Sequence of chain 1.A:
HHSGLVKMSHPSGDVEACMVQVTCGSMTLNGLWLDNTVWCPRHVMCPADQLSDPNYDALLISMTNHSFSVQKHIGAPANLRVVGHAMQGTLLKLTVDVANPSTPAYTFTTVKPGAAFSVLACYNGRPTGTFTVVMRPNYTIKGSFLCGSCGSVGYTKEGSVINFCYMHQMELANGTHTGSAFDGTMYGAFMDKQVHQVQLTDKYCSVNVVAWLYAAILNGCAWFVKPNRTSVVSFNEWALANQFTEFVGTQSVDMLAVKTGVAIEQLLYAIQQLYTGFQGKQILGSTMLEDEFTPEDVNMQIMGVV

This small molecule binds to this protein.
Small molecule (SMILES): CC(C)C[C@H](NC(=O)OC1CC2(CCN(C(=O)Cc3ccccc3)CC2)C1)C(=O)N[C@@H](C[C@@H]1CCNC1=O)C(O)S(=O)(=O)O

Binding-site contacts:
Ligand atom C06 contacts residue FEY1 of chain 1.D at 0.1 Å.
Ligand atom C19 contacts residue FEY1 of chain 1.D at 0.1 Å.
Ligand atom N15 contacts residue FEY1 of chain 1.D at 0.1 Å (h-bond).
Ligand atom C09 contacts residue FEY1 of chain 1.D at 0.1 Å.
Ligand atom C07 contacts residue FEY1 of chain 1.D at 0.1 Å.
Ligand atom C16 contacts residue FEY1 of chain 1.D at 0.1 Å.
Ligand atom C08 contacts residue FEY1 of chain 1.D at 0.2 Å.
Ligand atom C11 contacts residue FEY1 of chain 1.D at 0.1 Å.
Ligand atom O37 contacts residue FEY1 of chain 1.D at 0.1 Å (h-bond).
Ligand atom C25 contacts residue FEY1 of chain 1.D at 0.1 Å.
Ligand atom C38 contacts residue FEY1 of chain 1.D at 0.1 Å.
Ligand atom O01 contacts residue FEY1 of chain 1.D at 0.0 Å (h-bond).
Ligand atom C11 contacts residue CYS155 of chain 1.A at 2.6 Å (hydrophobic).
Ligand atom O21 contacts residue FEY1 of chain 1.D at 0.2 Å (h-bond).
Ligand atom C14 contacts residue FEY1 of chain 1.D at 0.1 Å.
Ligand atom C04 contacts residue FEY1 of chain 1.D at 0.1 Å.
Ligand atom C02 contacts residue FEY1 of chain 1.D at 0.1 Å.
Ligand atom C27 contacts residue FEY1 of chain 1.D at 0.1 Å.
Ligand atom C17 contacts residue FEY1 of chain 1.D at 0.1 Å.
Ligand atom N10 contacts residue GLN174 of chain 1.A at 2.9 Å (h-bond).
Ligand atom N10 contacts residue FEY1 of chain 1.D at 0.1 Å (h-bond).
Ligand atom O18 contacts residue FEY1 of chain 1.D at 0.1 Å (h-bond).
Ligand atom C30 contacts residue FEY1 of chain 1.D at 0.1 Å.
Ligand atom C12 contacts residue FEY1 of chain 1.D at 0.1 Å.
Ligand atom O22 contacts residue FEY1 of chain 1.D at 0.0 Å (h-bond).
Ligand atom C26 contacts residue FEY1 of chain 1.D at 0.1 Å.
Ligand atom C23 contacts residue FEY1 of chain 1.D at 0.0 Å.
Ligand atom C13 contacts residue FEY1 of chain 1.D at 0.1 Å.
Ligand atom C24 contacts residue FEY1 of chain 1.D at 0.1 Å.
Ligand atom C40 contacts residue FEY1 of chain 1.D at 0.0 Å.
Ligand atom N10 contacts residue CYS155 of chain 1.A at 2.8 Å (h-bond).
Ligand atom C05 contacts residue FEY1 of chain 1.D at 0.1 Å.
Ligand atom N03 contacts residue FEY1 of chain 1.D at 0.2 Å (h-bond).
Ligand atom C39 contacts residue FEY1 of chain 1.D at 0.1 Å.
Ligand atom O20 contacts residue CYS155 of chain 1.A at 2.8 Å (h-bond).
Ligand atom O18 contacts residue HIS173 of chain 1.A at 2.6 Å (h-bond).
Ligand atom C29 contacts residue FEY1 of chain 1.D at 0.1 Å.
Ligand atom N28 contacts residue FEY1 of chain 1.D at 0.1 Å (h-bond).
Ligand atom O20 contacts residue FEY1 of chain 1.D at 1.4 Å.
Ligand atom C19 contacts residue CYS155 of chain 1.A at 1.8 Å (hydrophobic).